Sequence of chain 1.A:
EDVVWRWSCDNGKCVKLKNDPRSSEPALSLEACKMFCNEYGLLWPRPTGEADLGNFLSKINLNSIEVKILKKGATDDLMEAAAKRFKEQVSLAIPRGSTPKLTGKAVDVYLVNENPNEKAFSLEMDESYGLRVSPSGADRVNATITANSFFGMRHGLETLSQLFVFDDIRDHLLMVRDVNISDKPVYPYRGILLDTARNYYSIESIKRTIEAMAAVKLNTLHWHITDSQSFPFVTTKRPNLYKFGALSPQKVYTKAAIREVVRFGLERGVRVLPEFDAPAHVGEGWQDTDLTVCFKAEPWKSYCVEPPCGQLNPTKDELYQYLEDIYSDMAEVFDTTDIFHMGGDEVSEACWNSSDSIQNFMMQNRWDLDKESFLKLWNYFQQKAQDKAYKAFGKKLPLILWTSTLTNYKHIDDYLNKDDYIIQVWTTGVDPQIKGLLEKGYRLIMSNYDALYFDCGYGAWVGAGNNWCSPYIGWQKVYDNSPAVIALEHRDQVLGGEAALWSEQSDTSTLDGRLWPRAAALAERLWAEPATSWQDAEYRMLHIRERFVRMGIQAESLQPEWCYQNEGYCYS

Binding-site contacts:
Ligand atom CAA contacts residue VAL305 of chain 1.A at 3.4 Å (hydrophobic).
Ligand atom NAS contacts residue TYR453 of chain 1.A at 2.6 Å (h-bond).
Ligand atom CAV contacts residue TRP502 of chain 1.A at 3.7 Å (hydrophobic).
Ligand atom CAE contacts residue TRP468 of chain 1.A at 3.2 Å (hydrophobic).
Ligand atom NAX contacts residue VAL305 of chain 1.A at 3.7 Å.
Ligand atom CAM contacts residue TRP468 of chain 1.A at 3.5 Å (hydrophobic).
Ligand atom NAR contacts residue TYR453 of chain 1.A at 3.4 Å (h-bond).
Ligand atom CAQ contacts residue TRP426 of chain 1.A at 3.5 Å (hydrophobic).
Ligand atom CAV contacts residue TRP426 of chain 1.A at 3.6 Å (hydrophobic).
Ligand atom NAB contacts residue TRP468 of chain 1.A at 3.9 Å.
Ligand atom CAV contacts residue ASP345 of chain 1.A at 3.3 Å.
Ligand atom CAT contacts residue TRP502 of chain 1.A at 3.6 Å (hydrophobic).
Ligand atom NAR contacts residue TRP502 of chain 1.A at 3.7 Å.
Ligand atom CAN contacts residue TRP468 of chain 1.A at 3.6 Å (hydrophobic).
Ligand atom NAS contacts residue TRP426 of chain 1.A at 3.2 Å.
Ligand atom NAR contacts residue TRP426 of chain 1.A at 3.2 Å.
Ligand atom OAI contacts residue TRP426 of chain 1.A at 3.3 Å.
Ligand atom CAD contacts residue TRP468 of chain 1.A at 3.3 Å (hydrophobic).
Ligand atom SAU contacts residue ASP345 of chain 1.A at 3.3 Å (salt-bridge).
Ligand atom CAF contacts residue TRP468 of chain 1.A at 3.2 Å (hydrophobic).
Ligand atom CAA contacts residue GLU346 of chain 1.A at 3.4 Å.
Ligand atom CBA contacts residue TYR449 of chain 1.A at 3.9 Å (hydrophobic).
Ligand atom CAT contacts residue TRP426 of chain 1.A at 3.7 Å (hydrophobic).
Ligand atom SAU contacts residue TRP426 of chain 1.A at 3.5 Å.
Ligand atom SAU contacts residue GLU346 of chain 1.A at 3.2 Å (salt-bridge).
Ligand atom CAW contacts residue GLU346 of chain 1.A at 3.4 Å.
Ligand atom CAL contacts residue TYR449 of chain 1.A at 3.9 Å (hydrophobic).
Ligand atom CAT contacts residue ASP345 of chain 1.A at 3.6 Å.
Ligand atom NAS contacts residue TRP502 of chain 1.A at 3.4 Å.
Ligand atom CAC contacts residue TRP468 of chain 1.A at 3.7 Å (hydrophobic).
Ligand atom OAH contacts residue TRP468 of chain 1.A at 3.9 Å.
Ligand atom CAT contacts residue TYR453 of chain 1.A at 3.6 Å (hydrophobic).
Ligand atom CAJ contacts residue TRP468 of chain 1.A at 3.8 Å (hydrophobic).
Ligand atom CAW contacts residue TRP426 of chain 1.A at 3.9 Å (hydrophobic).
Ligand atom CAV contacts residue TYR453 of chain 1.A at 3.9 Å (hydrophobic).
Ligand atom NAX contacts residue GLU346 of chain 1.A at 2.8 Å (salt-bridge).
Ligand atom CAY contacts residue GLU346 of chain 1.A at 3.8 Å.
Ligand atom CAW contacts residue TRP468 of chain 1.A at 3.8 Å (hydrophobic).
Ligand atom CAV contacts residue TRP402 of chain 1.A at 3.3 Å (hydrophobic).
Ligand atom CAG contacts residue TRP468 of chain 1.A at 3.6 Å (hydrophobic).

A small-molecule ligand and the protein it binds are described below.
Small molecule (SMILES): Cc1nnc(CNCCN2C(=O)c3cccc4c(N(C)C)ccc(c34)C2=O)s1